This small molecule binds to this protein.
Small molecule (SMILES): Clc1ccc([C@H]2C[C@@H]3CC[C@H]2N3)cn1

Sequence of chain 1.C:
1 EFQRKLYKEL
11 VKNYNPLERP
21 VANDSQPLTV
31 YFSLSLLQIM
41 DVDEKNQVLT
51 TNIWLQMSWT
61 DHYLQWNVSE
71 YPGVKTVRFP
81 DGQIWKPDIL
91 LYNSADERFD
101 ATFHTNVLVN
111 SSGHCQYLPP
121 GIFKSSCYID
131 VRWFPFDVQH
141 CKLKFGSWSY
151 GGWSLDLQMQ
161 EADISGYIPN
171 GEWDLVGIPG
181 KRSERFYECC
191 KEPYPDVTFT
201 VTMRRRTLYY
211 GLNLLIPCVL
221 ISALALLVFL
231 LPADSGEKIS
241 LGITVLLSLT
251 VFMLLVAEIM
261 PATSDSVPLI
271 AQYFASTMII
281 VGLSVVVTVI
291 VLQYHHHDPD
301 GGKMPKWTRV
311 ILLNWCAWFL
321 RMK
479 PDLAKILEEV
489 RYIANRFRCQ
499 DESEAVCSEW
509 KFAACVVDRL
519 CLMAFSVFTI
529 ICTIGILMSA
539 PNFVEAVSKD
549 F

Sequence of chain 1.D:
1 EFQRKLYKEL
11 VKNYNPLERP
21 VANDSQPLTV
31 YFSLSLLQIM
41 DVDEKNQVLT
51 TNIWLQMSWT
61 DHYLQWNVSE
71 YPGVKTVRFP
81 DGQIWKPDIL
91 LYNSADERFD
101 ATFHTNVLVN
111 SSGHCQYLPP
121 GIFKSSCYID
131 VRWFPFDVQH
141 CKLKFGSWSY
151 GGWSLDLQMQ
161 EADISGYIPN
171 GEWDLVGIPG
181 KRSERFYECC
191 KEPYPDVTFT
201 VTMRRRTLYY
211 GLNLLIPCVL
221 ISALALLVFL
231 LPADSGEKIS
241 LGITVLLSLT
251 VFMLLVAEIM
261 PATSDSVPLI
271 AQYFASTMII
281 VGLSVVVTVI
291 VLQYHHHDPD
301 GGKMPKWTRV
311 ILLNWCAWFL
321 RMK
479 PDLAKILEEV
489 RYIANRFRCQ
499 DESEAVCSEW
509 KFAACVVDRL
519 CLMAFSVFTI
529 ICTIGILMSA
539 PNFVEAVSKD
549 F

Binding-site contacts:
Ligand atom C7 contacts residue LEU118 of chain 1.D at 4.0 Å (hydrophobic).
Ligand atom C2 contacts residue TYR194 of chain 1.C at 3.8 Å (hydrophobic).
Ligand atom C2 contacts residue TRP148 of chain 1.C at 3.9 Å (hydrophobic).
Ligand atom C7 contacts residue TRP148 of chain 1.C at 3.3 Å (hydrophobic).
Ligand atom C11 contacts residue LEU118 of chain 1.D at 3.6 Å (hydrophobic).
Ligand atom N2 contacts residue TRP148 of chain 1.C at 3.6 Å.
Ligand atom N1 contacts residue TYR92 of chain 1.C at 3.2 Å (h-bond).
Ligand atom C5 contacts residue TRP54 of chain 1.D at 3.4 Å (hydrophobic).
Ligand atom CL contacts residue GLN116 of chain 1.D at 3.8 Å.
Ligand atom C1 contacts residue CYS189 of chain 1.C at 4.0 Å (hydrophobic).
Ligand atom C6 contacts residue TRP148 of chain 1.C at 3.5 Å (hydrophobic).
Ligand atom C2 contacts residue CYS189 of chain 1.C at 3.6 Å (hydrophobic).
Ligand atom N1 contacts residue TYR194 of chain 1.C at 4.1 Å.
Ligand atom C5 contacts residue TYR92 of chain 1.C at 4.1 Å (hydrophobic).
Ligand atom C8 contacts residue CYS190 of chain 1.C at 3.6 Å (hydrophobic).
Ligand atom N1 contacts residue SER147 of chain 1.C at 4.1 Å.
Ligand atom C1 contacts residue TRP148 of chain 1.C at 3.7 Å (hydrophobic).
Ligand atom C4 contacts residue TYR187 of chain 1.C at 3.7 Å (hydrophobic).
Ligand atom C11 contacts residue TRP148 of chain 1.C at 3.2 Å (hydrophobic).
Ligand atom C3 contacts residue TRP148 of chain 1.C at 3.8 Å (hydrophobic).
Ligand atom C1 contacts residue LEU118 of chain 1.D at 4.1 Å (hydrophobic).
Ligand atom C3 contacts residue TYR194 of chain 1.C at 3.7 Å (hydrophobic).
Ligand atom C3 contacts residue TYR92 of chain 1.C at 3.5 Å (hydrophobic).
Ligand atom C8 contacts residue TRP148 of chain 1.C at 3.8 Å (hydrophobic).
Ligand atom C10 contacts residue LEU118 of chain 1.D at 3.9 Å (hydrophobic).
Ligand atom CL contacts residue SER149 of chain 1.C at 4.2 Å.
Ligand atom C9 contacts residue CYS190 of chain 1.C at 4.2 Å (hydrophobic).
Ligand atom C3 contacts residue TYR187 of chain 1.C at 4.2 Å (hydrophobic).
Ligand atom CL contacts residue LEU108 of chain 1.D at 3.4 Å.
Ligand atom N1 contacts residue TRP148 of chain 1.C at 2.7 Å (h-bond).
Ligand atom C5 contacts residue TRP148 of chain 1.C at 3.9 Å (hydrophobic).
Ligand atom C4 contacts residue TRP54 of chain 1.D at 3.9 Å (hydrophobic).
Ligand atom CL contacts residue ASN106 of chain 1.D at 3.5 Å.
Ligand atom N2 contacts residue LEU118 of chain 1.D at 3.6 Å.
Ligand atom C4 contacts residue TYR92 of chain 1.C at 3.6 Å (hydrophobic).
Ligand atom C8 contacts residue CYS189 of chain 1.C at 4.1 Å (hydrophobic).
Ligand atom C9 contacts residue LEU118 of chain 1.D at 4.0 Å (hydrophobic).
Ligand atom C8 contacts residue TYR194 of chain 1.C at 3.5 Å (hydrophobic).
Ligand atom C10 contacts residue TRP148 of chain 1.C at 4.2 Å (hydrophobic).
Ligand atom C9 contacts residue TYR194 of chain 1.C at 3.8 Å (hydrophobic).